Sequence of chain 1.C:
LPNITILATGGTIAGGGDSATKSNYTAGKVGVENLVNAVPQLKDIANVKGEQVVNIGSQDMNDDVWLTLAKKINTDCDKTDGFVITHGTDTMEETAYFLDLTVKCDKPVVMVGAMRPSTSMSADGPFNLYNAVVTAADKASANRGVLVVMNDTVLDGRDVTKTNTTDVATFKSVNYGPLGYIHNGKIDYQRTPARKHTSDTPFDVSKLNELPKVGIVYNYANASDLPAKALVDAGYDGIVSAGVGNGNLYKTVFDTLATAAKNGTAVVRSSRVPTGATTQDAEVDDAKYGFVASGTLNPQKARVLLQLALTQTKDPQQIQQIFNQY

Sequence of chain 1.A:
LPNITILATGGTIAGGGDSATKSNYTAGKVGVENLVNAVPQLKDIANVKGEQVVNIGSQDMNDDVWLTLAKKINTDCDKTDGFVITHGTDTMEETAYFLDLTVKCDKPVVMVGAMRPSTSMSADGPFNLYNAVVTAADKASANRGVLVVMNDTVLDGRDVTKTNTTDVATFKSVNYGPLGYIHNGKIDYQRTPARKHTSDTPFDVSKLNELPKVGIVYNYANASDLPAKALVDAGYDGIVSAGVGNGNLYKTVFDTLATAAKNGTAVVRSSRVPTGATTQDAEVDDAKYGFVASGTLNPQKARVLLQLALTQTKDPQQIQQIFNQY

Binding-site contacts:
Ligand atom O contacts residue GLN59 of chain 1.A at 3.9 Å.
Ligand atom C contacts residue GLY88 of chain 1.A at 3.4 Å.
Ligand atom O contacts residue GLY88 of chain 1.A at 3.3 Å.
Ligand atom C contacts residue SER58 of chain 1.A at 3.4 Å.
Ligand atom O contacts residue ASP90 of chain 1.A at 3.1 Å (salt-bridge).
Ligand atom OXT contacts residue ALA27 of chain 1.A at 3.8 Å.
Ligand atom CB contacts residue THR12 of chain 1.A at 3.1 Å.
Ligand atom OD2 contacts residue GLY88 of chain 1.A at 3.1 Å.
Ligand atom CB contacts residue ASP90 of chain 1.A at 3.4 Å.
Ligand atom OXT contacts residue GLN59 of chain 1.A at 3.6 Å.
Ligand atom C contacts residue GLN59 of chain 1.A at 3.5 Å.
Ligand atom OD2 contacts residue ALA114 of chain 1.A at 3.9 Å.
Ligand atom OXT contacts residue SER58 of chain 1.A at 2.8 Å (h-bond).
Ligand atom CA contacts residue GLN59 of chain 1.A at 3.8 Å.
Ligand atom OD1 contacts residue THR89 of chain 1.A at 2.3 Å (h-bond).
Ligand atom CG contacts residue THR12 of chain 1.A at 2.9 Å.
Ligand atom N contacts residue GLU283 of chain 1.C at 2.5 Å (salt-bridge).
Ligand atom OD2 contacts residue THR89 of chain 1.A at 2.8 Å (h-bond).
Ligand atom O contacts residue SER58 of chain 1.A at 2.4 Å (h-bond).
Ligand atom N contacts residue ASN248 of chain 1.C at 3.5 Å (h-bond).
Ligand atom CG contacts residue ALA114 of chain 1.A at 3.9 Å (hydrophobic).
Ligand atom CB contacts residue GLU283 of chain 1.C at 3.7 Å.
Ligand atom CB contacts residue THR89 of chain 1.A at 3.6 Å.
Ligand atom OXT contacts residue GLY11 of chain 1.A at 3.2 Å.
Ligand atom OD1 contacts residue ALA114 of chain 1.A at 3.2 Å (h-bond).
Ligand atom OXT contacts residue GLY57 of chain 1.A at 3.3 Å.
Ligand atom OD2 contacts residue GLY11 of chain 1.A at 3.9 Å.
Ligand atom OD2 contacts residue THR12 of chain 1.A at 3.0 Å (h-bond).
Ligand atom CA contacts residue ASP90 of chain 1.A at 3.8 Å.
Ligand atom O contacts residue THR89 of chain 1.A at 3.3 Å (h-bond).
Ligand atom CB contacts residue TYR25 of chain 1.A at 3.6 Å (hydrophobic).
Ligand atom C contacts residue THR89 of chain 1.A at 4.0 Å.
Ligand atom N contacts residue ASP90 of chain 1.A at 2.9 Å (salt-bridge).
Ligand atom OXT contacts residue THR12 of chain 1.A at 3.9 Å.
Ligand atom CG contacts residue THR89 of chain 1.A at 2.8 Å.
Ligand atom CA contacts residue GLU283 of chain 1.C at 3.3 Å.
Ligand atom OXT contacts residue GLY88 of chain 1.A at 3.2 Å.
Ligand atom CA contacts residue THR12 of chain 1.A at 3.3 Å.
Ligand atom OD1 contacts residue THR12 of chain 1.A at 3.3 Å (h-bond).
Ligand atom N contacts residue GLN59 of chain 1.A at 2.9 Å (h-bond).

This small molecule binds to this protein.
Small molecule (SMILES): N[C@@H](CC(=O)O)C(=O)O